Sequence of chain 8.A:
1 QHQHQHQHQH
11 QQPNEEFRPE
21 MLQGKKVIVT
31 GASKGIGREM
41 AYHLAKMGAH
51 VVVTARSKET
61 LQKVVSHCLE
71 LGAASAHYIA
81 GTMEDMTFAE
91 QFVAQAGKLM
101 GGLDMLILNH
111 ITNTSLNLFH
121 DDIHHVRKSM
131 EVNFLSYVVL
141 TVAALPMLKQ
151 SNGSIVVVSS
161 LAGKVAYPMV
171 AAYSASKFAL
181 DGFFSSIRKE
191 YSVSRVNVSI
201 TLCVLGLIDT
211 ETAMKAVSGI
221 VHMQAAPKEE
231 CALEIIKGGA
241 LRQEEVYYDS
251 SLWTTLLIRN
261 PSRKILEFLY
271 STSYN

Binding-site contacts:
Ligand atom C17 contacts residue LEU116 of chain 8.A at 3.8 Å (hydrophobic).
Ligand atom C20 contacts residue LEU207 of chain 8.A at 4.0 Å (hydrophobic).
Ligand atom C3 contacts residue TYR167 of chain 8.A at 3.9 Å (hydrophobic).
Ligand atom C20 contacts residue NAP1 of chain 8.D at 3.7 Å.
Ligand atom O1 contacts residue SER160 of chain 8.A at 2.7 Å (h-bond).
Ligand atom C24 contacts residue TYR173 of chain 8.A at 3.7 Å (hydrophobic).
Ligand atom C5 contacts residue ILE111 of chain 8.A at 3.4 Å (hydrophobic).
Ligand atom C14 contacts residue SER160 of chain 8.A at 3.7 Å.
Ligand atom C9 contacts residue TYR167 of chain 8.A at 3.8 Å (hydrophobic).
Ligand atom C21 contacts residue NAP1 of chain 8.D at 3.9 Å.
Ligand atom C3 contacts residue ALA162 of chain 8.A at 3.8 Å (hydrophobic).
Ligand atom C14 contacts residue NAP1 of chain 8.D at 3.8 Å.
Ligand atom C3 contacts residue SER160 of chain 8.A at 3.8 Å.
Ligand atom O1 contacts residue TYR173 of chain 8.A at 3.3 Å (h-bond).
Ligand atom C23 contacts residue ALA216 of chain 8.A at 3.5 Å (hydrophobic).
Ligand atom F1 contacts residue PRO168 of chain 8.A at 3.7 Å.
Ligand atom C1 contacts residue NAP1 of chain 8.D at 4.0 Å.
Ligand atom C8 contacts residue LEU116 of chain 8.A at 3.8 Å (hydrophobic).
Ligand atom O4 contacts residue NAP1 of chain 8.D at 3.9 Å.
Ligand atom C5 contacts residue NAP1 of chain 8.D at 3.7 Å.
Ligand atom C1 contacts residue SER160 of chain 8.A at 4.0 Å.
Ligand atom C16 contacts residue TYR173 of chain 8.A at 3.8 Å (hydrophobic).
Ligand atom C23 contacts residue THR114 of chain 8.A at 3.8 Å.
Ligand atom C1 contacts residue LEU207 of chain 8.A at 3.5 Å (hydrophobic).
Ligand atom O3 contacts residue LEU207 of chain 8.A at 3.9 Å.
Ligand atom C18 contacts residue ALA216 of chain 8.A at 3.7 Å (hydrophobic).
Ligand atom C17 contacts residue VAL170 of chain 8.A at 3.7 Å (hydrophobic).
Ligand atom CL1 contacts residue TYR167 of chain 8.A at 4.0 Å.
Ligand atom C19 contacts residue VAL217 of chain 8.A at 3.7 Å (hydrophobic).
Ligand atom O2 contacts residue ILE111 of chain 8.A at 3.9 Å.
Ligand atom O4 contacts residue THR212 of chain 8.A at 3.2 Å.
Ligand atom C18 contacts residue LEU116 of chain 8.A at 3.9 Å (hydrophobic).
Ligand atom O1 contacts residue NAP1 of chain 8.D at 3.2 Å.
Ligand atom C20 contacts residue ALA213 of chain 8.A at 3.8 Å (hydrophobic).
Ligand atom F1 contacts residue VAL221 of chain 8.A at 4.0 Å.
Ligand atom O2 contacts residue THR114 of chain 8.A at 3.0 Å.
Ligand atom C21 contacts residue ALA213 of chain 8.A at 3.6 Å (hydrophobic).
Ligand atom C1 contacts residue GLY206 of chain 8.A at 3.5 Å.
Ligand atom O4 contacts residue ALA213 of chain 8.A at 3.8 Å.
Ligand atom C1 contacts residue LEU205 of chain 8.A at 3.8 Å (hydrophobic).

A small-molecule ligand and the protein it binds are described below.
Small molecule (SMILES): CC(C)(Oc1ccc(F)cc1Cl)C(=O)NC1[C@@H]2CC3C[C@H]1CC(S(C)(=O)=O)(C3)C2